Binding-site contacts:
Ligand atom N1 contacts residue PHE159 of chain 4.A at 3.6 Å.
Ligand atom C6 contacts residue THR57 of chain 3.A at 3.7 Å.
Ligand atom O6 contacts residue THR57 of chain 3.A at 3.5 Å.
Ligand atom OD2 contacts residue PHE159 of chain 4.A at 4.0 Å.
Ligand atom O2 contacts residue GLN228 of chain 4.A at 3.7 Å.
Ligand atom C6 contacts residue PHE159 of chain 4.A at 3.6 Å (hydrophobic).
Ligand atom OD1 contacts residue LEU170 of chain 4.A at 4.1 Å.
Ligand atom N5 contacts residue ALA56 of chain 3.A at 4.0 Å.
Ligand atom OD1 contacts residue THR57 of chain 3.A at 2.7 Å (h-bond).
Ligand atom O2 contacts residue VAL227 of chain 4.A at 2.9 Å (h-bond).
Ligand atom OD2 contacts residue ARG176 of chain 4.A at 3.1 Å (salt-bridge).
Ligand atom O6 contacts residue GLN228 of chain 4.A at 2.9 Å (h-bond).
Ligand atom CG contacts residue ARG176 of chain 4.A at 3.9 Å.
Ligand atom N5 contacts residue THR57 of chain 3.A at 3.2 Å (h-bond).
Ligand atom O2 contacts residue SER226 of chain 4.A at 3.6 Å.
Ligand atom C4 contacts residue ARG176 of chain 4.A at 4.0 Å.
Ligand atom O2 contacts residue ARG176 of chain 4.A at 2.8 Å (salt-bridge).
Ligand atom OD1 contacts residue ALA56 of chain 3.A at 4.0 Å.
Ligand atom CG contacts residue THR57 of chain 3.A at 3.4 Å.
Ligand atom C2 contacts residue PHE159 of chain 4.A at 3.6 Å (hydrophobic).
Ligand atom C2 contacts residue VAL227 of chain 4.A at 4.0 Å (hydrophobic).
Ligand atom C4 contacts residue PHE159 of chain 4.A at 3.4 Å (hydrophobic).
Ligand atom N3 contacts residue PHE159 of chain 4.A at 3.7 Å.
Ligand atom N3 contacts residue ASN254 of chain 4.A at 3.4 Å (h-bond).
Ligand atom C2 contacts residue ARG176 of chain 4.A at 3.6 Å.
Ligand atom OD2 contacts residue ASN254 of chain 4.A at 3.8 Å.
Ligand atom OD1 contacts residue ASP58 of chain 3.A at 3.1 Å (salt-bridge).
Ligand atom C4 contacts residue THR57 of chain 3.A at 3.8 Å.
Ligand atom OD2 contacts residue LEU170 of chain 4.A at 4.0 Å.
Ligand atom C2 contacts residue GLN228 of chain 4.A at 3.8 Å.
Ligand atom O2 contacts residue PHE159 of chain 4.A at 3.8 Å.
Ligand atom O6 contacts residue ILE54 of chain 3.A at 3.4 Å.
Ligand atom N3 contacts residue ARG176 of chain 4.A at 3.2 Å (salt-bridge).
Ligand atom N1 contacts residue GLN228 of chain 4.A at 3.0 Å (h-bond).
Ligand atom CG contacts residue PHE159 of chain 4.A at 3.8 Å (hydrophobic).
Ligand atom C4 contacts residue ASN254 of chain 4.A at 4.0 Å.
Ligand atom O6 contacts residue TYR8 of chain 3.A at 3.4 Å.
Ligand atom C2 contacts residue ASN254 of chain 4.A at 4.0 Å.
Ligand atom C6 contacts residue GLN228 of chain 4.A at 3.7 Å.
Ligand atom N5 contacts residue PHE159 of chain 4.A at 3.6 Å.

This protein binds this small molecule.
Small molecule (SMILES): O=C1NC(=O)NC(C(=O)O)N1

Sequence of chain 3.A:
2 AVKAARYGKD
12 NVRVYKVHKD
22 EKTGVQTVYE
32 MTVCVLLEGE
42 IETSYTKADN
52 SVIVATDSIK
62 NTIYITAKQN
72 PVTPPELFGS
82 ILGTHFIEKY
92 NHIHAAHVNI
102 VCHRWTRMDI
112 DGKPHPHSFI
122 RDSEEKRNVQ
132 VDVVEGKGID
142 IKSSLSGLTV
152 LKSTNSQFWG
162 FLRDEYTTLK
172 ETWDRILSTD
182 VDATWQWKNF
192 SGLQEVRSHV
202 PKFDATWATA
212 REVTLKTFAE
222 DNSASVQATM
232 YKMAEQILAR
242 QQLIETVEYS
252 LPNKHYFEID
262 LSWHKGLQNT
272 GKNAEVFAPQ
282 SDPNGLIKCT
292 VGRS

Sequence of chain 4.A:
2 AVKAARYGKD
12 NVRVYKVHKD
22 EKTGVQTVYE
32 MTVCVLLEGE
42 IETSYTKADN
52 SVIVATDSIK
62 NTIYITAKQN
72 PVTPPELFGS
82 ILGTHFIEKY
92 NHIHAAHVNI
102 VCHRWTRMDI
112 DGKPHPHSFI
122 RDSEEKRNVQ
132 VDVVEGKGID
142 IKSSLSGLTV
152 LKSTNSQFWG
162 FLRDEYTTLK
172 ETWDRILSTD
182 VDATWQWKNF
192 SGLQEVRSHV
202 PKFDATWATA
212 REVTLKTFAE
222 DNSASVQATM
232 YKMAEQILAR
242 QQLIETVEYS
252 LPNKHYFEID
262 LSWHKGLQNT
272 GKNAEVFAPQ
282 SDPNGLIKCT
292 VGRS